Sequence of chain 1.A:
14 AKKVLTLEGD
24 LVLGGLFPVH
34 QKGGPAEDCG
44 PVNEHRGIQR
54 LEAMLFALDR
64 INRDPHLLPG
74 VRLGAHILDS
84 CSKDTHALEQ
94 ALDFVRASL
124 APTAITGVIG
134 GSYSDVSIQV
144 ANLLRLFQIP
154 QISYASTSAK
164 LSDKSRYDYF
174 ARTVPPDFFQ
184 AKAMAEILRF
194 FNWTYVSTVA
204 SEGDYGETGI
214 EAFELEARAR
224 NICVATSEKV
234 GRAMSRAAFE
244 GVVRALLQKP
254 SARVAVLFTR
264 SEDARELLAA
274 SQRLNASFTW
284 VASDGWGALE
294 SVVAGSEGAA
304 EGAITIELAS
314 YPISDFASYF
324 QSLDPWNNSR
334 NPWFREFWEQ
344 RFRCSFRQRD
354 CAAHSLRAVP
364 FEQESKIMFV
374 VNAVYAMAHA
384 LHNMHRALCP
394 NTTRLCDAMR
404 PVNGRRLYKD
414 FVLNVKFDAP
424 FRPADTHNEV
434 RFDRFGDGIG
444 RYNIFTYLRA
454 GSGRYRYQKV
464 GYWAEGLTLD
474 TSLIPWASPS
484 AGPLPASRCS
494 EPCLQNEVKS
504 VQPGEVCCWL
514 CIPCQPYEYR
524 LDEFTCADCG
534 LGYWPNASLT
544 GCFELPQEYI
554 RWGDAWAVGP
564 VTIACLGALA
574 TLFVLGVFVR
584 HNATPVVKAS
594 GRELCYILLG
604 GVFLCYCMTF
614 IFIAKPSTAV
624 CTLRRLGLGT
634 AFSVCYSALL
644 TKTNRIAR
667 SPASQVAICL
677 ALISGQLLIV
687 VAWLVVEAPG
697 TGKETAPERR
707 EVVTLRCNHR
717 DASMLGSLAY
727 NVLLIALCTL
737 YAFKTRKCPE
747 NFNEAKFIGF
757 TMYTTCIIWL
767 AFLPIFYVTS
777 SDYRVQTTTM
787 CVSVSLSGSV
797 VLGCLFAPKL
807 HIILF

A small-molecule ligand and the protein it binds are described below.
Small molecule (SMILES): CC(=O)N[C@@H]1[C@@H](O)[C@H](O)[C@@H](CO)O[C@H]1O

Binding-site contacts:
Ligand atom N2 contacts residue ASN195 of chain 1.A at 2.9 Å (h-bond).
Ligand atom C7 contacts residue ASN195 of chain 1.A at 3.7 Å.
Ligand atom O5 contacts residue ASN195 of chain 1.A at 2.4 Å (h-bond).
Ligand atom O6 contacts residue ASN195 of chain 1.A at 4.4 Å.
Ligand atom C1 contacts residue ASN195 of chain 1.A at 1.4 Å.
Ligand atom C3 contacts residue ASN195 of chain 1.A at 3.8 Å.
Ligand atom C5 contacts residue ASN195 of chain 1.A at 3.7 Å.
Ligand atom C7 contacts residue PHE193 of chain 1.A at 4.3 Å (hydrophobic).
Ligand atom C4 contacts residue ASN195 of chain 1.A at 4.2 Å.
Ligand atom C1 contacts residue PHE193 of chain 1.A at 4.1 Å (hydrophobic).
Ligand atom C2 contacts residue PHE193 of chain 1.A at 4.4 Å (hydrophobic).
Ligand atom C2 contacts residue ASN195 of chain 1.A at 2.5 Å.
Ligand atom O7 contacts residue PHE193 of chain 1.A at 4.3 Å.
Ligand atom C8 contacts residue ASN195 of chain 1.A at 4.0 Å.
Ligand atom N2 contacts residue PHE193 of chain 1.A at 3.5 Å (h-bond).
Ligand atom O7 contacts residue PHE194 of chain 1.A at 4.0 Å.